This small molecule binds to this protein.
Small molecule (SMILES): C/C=C(\C)CC/C=C(\C)CCC=C(C)C

Sequence of chain 1.B:
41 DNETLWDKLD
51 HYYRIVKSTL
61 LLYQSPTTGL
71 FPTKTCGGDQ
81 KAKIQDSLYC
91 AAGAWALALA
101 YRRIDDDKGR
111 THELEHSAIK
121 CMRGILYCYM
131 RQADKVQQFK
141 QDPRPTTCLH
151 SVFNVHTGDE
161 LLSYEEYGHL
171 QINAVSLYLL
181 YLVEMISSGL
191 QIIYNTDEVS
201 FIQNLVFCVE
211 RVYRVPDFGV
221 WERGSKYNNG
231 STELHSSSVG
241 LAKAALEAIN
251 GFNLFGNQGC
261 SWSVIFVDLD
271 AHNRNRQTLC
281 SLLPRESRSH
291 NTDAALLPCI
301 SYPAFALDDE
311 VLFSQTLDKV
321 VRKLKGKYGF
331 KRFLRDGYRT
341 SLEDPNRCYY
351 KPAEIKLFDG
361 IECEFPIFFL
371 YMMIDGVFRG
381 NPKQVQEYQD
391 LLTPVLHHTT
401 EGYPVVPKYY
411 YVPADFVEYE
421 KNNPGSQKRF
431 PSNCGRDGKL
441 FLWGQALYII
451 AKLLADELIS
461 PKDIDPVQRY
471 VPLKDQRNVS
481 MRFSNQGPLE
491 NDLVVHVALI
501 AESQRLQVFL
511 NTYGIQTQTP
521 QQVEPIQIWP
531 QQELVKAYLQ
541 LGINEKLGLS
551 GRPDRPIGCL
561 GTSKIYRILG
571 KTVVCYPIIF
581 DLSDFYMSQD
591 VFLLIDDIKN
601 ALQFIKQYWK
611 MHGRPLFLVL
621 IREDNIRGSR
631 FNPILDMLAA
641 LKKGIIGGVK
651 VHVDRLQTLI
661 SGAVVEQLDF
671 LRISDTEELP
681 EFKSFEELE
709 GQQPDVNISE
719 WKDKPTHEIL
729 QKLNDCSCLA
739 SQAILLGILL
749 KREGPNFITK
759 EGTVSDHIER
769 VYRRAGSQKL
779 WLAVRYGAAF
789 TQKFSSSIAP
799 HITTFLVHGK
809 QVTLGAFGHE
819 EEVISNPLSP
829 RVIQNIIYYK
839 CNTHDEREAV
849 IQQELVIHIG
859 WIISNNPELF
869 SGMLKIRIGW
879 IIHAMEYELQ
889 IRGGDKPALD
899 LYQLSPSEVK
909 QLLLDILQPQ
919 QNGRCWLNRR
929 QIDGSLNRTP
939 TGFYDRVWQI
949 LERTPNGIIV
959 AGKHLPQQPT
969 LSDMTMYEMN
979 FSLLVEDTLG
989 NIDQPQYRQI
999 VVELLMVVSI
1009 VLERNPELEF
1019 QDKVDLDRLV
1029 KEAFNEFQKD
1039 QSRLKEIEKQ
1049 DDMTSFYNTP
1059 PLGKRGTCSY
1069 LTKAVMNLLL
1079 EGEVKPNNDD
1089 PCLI

Binding-site contacts:
Ligand atom C2 contacts residue ILE1092 of chain 1.B at 4.5 Å (hydrophobic).
Ligand atom C1 contacts residue LEU1091 of chain 1.B at 4.1 Å (hydrophobic).
Ligand atom C12 contacts residue ASN1013 of chain 1.B at 3.3 Å.
Ligand atom C15 contacts residue MET1074 of chain 1.B at 4.1 Å (hydrophobic).
Ligand atom C11 contacts residue ASN1013 of chain 1.B at 4.3 Å.
Ligand atom C4 contacts residue CYS1090 of chain 1.B at 3.3 Å (hydrophobic).
Ligand atom C15 contacts residue ASN1013 of chain 1.B at 2.8 Å.
Ligand atom C14 contacts residue ASN1013 of chain 1.B at 3.6 Å.
Ligand atom C2 contacts residue CYS1090 of chain 1.B at 2.5 Å (hydrophobic).
Ligand atom C9 contacts residue LEU1016 of chain 1.B at 3.9 Å (hydrophobic).
Ligand atom C1 contacts residue ILE1092 of chain 1.B at 3.6 Å (hydrophobic).
Ligand atom C1 contacts residue CYS1090 of chain 1.B at 1.2 Å (hydrophobic).
Ligand atom C3 contacts residue CYS1090 of chain 1.B at 3.2 Å (hydrophobic).
Ligand atom C13 contacts residue ASN1013 of chain 1.B at 2.9 Å.